Sequence of chain 13.C:
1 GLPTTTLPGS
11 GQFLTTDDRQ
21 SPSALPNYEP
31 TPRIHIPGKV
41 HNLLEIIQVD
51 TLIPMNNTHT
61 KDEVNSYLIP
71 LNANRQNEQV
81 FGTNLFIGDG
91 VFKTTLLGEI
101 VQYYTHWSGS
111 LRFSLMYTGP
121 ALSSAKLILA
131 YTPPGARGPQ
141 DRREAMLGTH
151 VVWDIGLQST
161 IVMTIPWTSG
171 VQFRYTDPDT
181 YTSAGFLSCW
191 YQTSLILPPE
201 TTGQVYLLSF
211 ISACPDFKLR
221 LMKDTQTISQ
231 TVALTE

The protein below binds the small molecule below.
Small molecule (SMILES): CC[C@H]1COC(c2ccc(OCCCCCCCc3cc(C)no3)cc2)=N1

Sequence of chain 13.A:
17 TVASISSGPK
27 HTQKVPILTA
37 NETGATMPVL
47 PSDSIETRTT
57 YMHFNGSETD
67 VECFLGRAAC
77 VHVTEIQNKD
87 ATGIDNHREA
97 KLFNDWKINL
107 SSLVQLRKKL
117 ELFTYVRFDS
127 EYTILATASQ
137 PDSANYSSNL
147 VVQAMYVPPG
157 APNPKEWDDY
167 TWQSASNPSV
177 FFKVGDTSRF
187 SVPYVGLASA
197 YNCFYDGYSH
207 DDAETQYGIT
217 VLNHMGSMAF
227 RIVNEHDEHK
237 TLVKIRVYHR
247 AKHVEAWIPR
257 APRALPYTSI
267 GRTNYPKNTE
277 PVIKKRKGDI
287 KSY

Binding-site contacts:
Ligand atom N2 contacts residue PRO174 of chain 13.A at 3.9 Å.
Ligand atom C5 contacts residue MET224 of chain 13.A at 4.0 Å (hydrophobic).
Ligand atom N2 contacts residue ALA24 of chain 13.C at 3.3 Å.
Ligand atom C5C contacts residue ILE104 of chain 13.A at 4.0 Å (hydrophobic).
Ligand atom C5A contacts residue CYS199 of chain 13.A at 3.9 Å (hydrophobic).
Ligand atom C2C contacts residue VAL188 of chain 13.A at 3.4 Å (hydrophobic).
Ligand atom C3C contacts residue VAL188 of chain 13.A at 3.2 Å (hydrophobic).
Ligand atom CM2 contacts residue LEU116 of chain 13.A at 3.6 Å (hydrophobic).
Ligand atom O1 contacts residue ALA24 of chain 13.C at 3.6 Å.
Ligand atom C4A contacts residue ASN198 of chain 13.A at 4.0 Å.
Ligand atom C31 contacts residue VAL176 of chain 13.A at 3.3 Å (hydrophobic).
Ligand atom O1 contacts residue PHE186 of chain 13.A at 3.7 Å.
Ligand atom C5B contacts residue TYR197 of chain 13.A at 3.7 Å (hydrophobic).
Ligand atom C7C contacts residue TYR128 of chain 13.A at 3.7 Å (hydrophobic).
Ligand atom C5 contacts residue PHE186 of chain 13.A at 3.7 Å (hydrophobic).
Ligand atom C5 contacts residue TYR152 of chain 13.A at 3.8 Å (hydrophobic).
Ligand atom C6C contacts residue VAL191 of chain 13.A at 3.5 Å (hydrophobic).
Ligand atom C4 contacts residue PHE186 of chain 13.A at 3.5 Å (hydrophobic).
Ligand atom C31 contacts residue ALA150 of chain 13.A at 3.8 Å (hydrophobic).
Ligand atom C2B contacts residue MET221 of chain 13.A at 3.6 Å (hydrophobic).
Ligand atom C4 contacts residue TYR152 of chain 13.A at 3.9 Å (hydrophobic).
Ligand atom N2 contacts residue PHE186 of chain 13.A at 3.9 Å.
Ligand atom C6B contacts residue TYR197 of chain 13.A at 3.5 Å (hydrophobic).
Ligand atom O1 contacts residue VAL188 of chain 13.A at 3.8 Å.
Ligand atom O1 contacts residue TYR152 of chain 13.A at 4.0 Å.
Ligand atom C5C contacts residue TYR128 of chain 13.A at 3.6 Å (hydrophobic).
Ligand atom C4 contacts residue MET224 of chain 13.A at 4.0 Å (hydrophobic).
Ligand atom C1C contacts residue MET224 of chain 13.A at 3.4 Å (hydrophobic).
Ligand atom C2C contacts residue TYR152 of chain 13.A at 4.0 Å (hydrophobic).
Ligand atom C5B contacts residue LEU106 of chain 13.A at 4.0 Å (hydrophobic).
Ligand atom C1B contacts residue MET221 of chain 13.A at 3.7 Å (hydrophobic).
Ligand atom O1B contacts residue MET221 of chain 13.A at 3.7 Å.
Ligand atom C4C contacts residue VAL188 of chain 13.A at 3.9 Å (hydrophobic).
Ligand atom C4A contacts residue ASN219 of chain 13.A at 3.9 Å.
Ligand atom C31 contacts residue SER175 of chain 13.A at 3.6 Å.
Ligand atom C3 contacts residue PHE186 of chain 13.A at 3.8 Å (hydrophobic).
Ligand atom C31 contacts residue PRO174 of chain 13.A at 3.4 Å (hydrophobic).
Ligand atom C3 contacts residue PRO174 of chain 13.A at 3.8 Å (hydrophobic).
Ligand atom C4A contacts residue ILE215 of chain 13.A at 3.9 Å (hydrophobic).
Ligand atom N3A contacts residue ASN219 of chain 13.A at 3.8 Å.